This protein binds this small molecule.
Small molecule (SMILES): Nc1nc2c(ncn2C[C@@H](CO)OCP(=O)(O)O)c(=O)[nH]1

Binding-site contacts:
Ligand atom C2 contacts residue VAL187 of chain 1.B at 3.3 Å (hydrophobic).
Ligand atom PAU contacts residue ASP137 of chain 1.B at 3.9 Å.
Ligand atom C6 contacts residue ILE135 of chain 1.B at 4.0 Å (hydrophobic).
Ligand atom O6 contacts residue ILE135 of chain 1.B at 3.8 Å.
Ligand atom OAF contacts residue THR141 of chain 1.B at 2.5 Å (h-bond).
Ligand atom N7 contacts residue ASP137 of chain 1.B at 3.5 Å (salt-bridge).
Ligand atom N1 contacts residue PHE186 of chain 1.B at 3.6 Å.
Ligand atom N1 contacts residue VAL187 of chain 1.B at 2.6 Å (h-bond).
Ligand atom OAC contacts residue ILE136 of chain 1.B at 3.7 Å.
Ligand atom OAE contacts residue ASP137 of chain 1.B at 3.4 Å.
Ligand atom CAI contacts residue ILE135 of chain 1.B at 3.5 Å (hydrophobic).
Ligand atom C6 contacts residue VAL187 of chain 1.B at 3.7 Å (hydrophobic).
Ligand atom N3 contacts residue PHE186 of chain 1.B at 3.9 Å.
Ligand atom C5 contacts residue PHE186 of chain 1.B at 3.9 Å (hydrophobic).
Ligand atom PAU contacts residue THR141 of chain 1.B at 3.7 Å.
Ligand atom OAC contacts residue THR138 of chain 1.B at 3.4 Å (h-bond).
Ligand atom C6 contacts residue PHE186 of chain 1.B at 3.8 Å (hydrophobic).
Ligand atom OAC contacts residue ASP137 of chain 1.B at 3.0 Å (salt-bridge).
Ligand atom C6 contacts residue LYS165 of chain 1.B at 3.8 Å.
Ligand atom O6 contacts residue PHE186 of chain 1.B at 3.5 Å.
Ligand atom C5 contacts residue LYS165 of chain 1.B at 3.8 Å.
Ligand atom O6 contacts residue LYS185 of chain 1.B at 3.7 Å.
Ligand atom N2 contacts residue VAL187 of chain 1.B at 3.1 Å (h-bond).
Ligand atom O6 contacts residue LYS165 of chain 1.B at 3.0 Å (salt-bridge).
Ligand atom OAC contacts residue LYS140 of chain 1.B at 3.9 Å.
Ligand atom N2 contacts residue ASP193 of chain 1.B at 3.5 Å (salt-bridge).
Ligand atom OAE contacts residue THR138 of chain 1.B at 2.9 Å (h-bond).
Ligand atom PAU contacts residue GLY139 of chain 1.B at 3.7 Å.
Ligand atom C2 contacts residue PHE186 of chain 1.B at 3.5 Å (hydrophobic).
Ligand atom O6 contacts residue VAL187 of chain 1.B at 3.0 Å (h-bond).
Ligand atom N2 contacts residue LEU192 of chain 1.B at 3.5 Å.
Ligand atom N7 contacts residue LYS165 of chain 1.B at 3.2 Å (salt-bridge).
Ligand atom OAF contacts residue LYS140 of chain 1.B at 3.7 Å.
Ligand atom OAC contacts residue GLY139 of chain 1.B at 2.8 Å (h-bond).
Ligand atom N2 contacts residue PHE186 of chain 1.B at 3.8 Å.
Ligand atom PAU contacts residue THR138 of chain 1.B at 3.5 Å.
Ligand atom C8 contacts residue ASP137 of chain 1.B at 3.6 Å.
Ligand atom OAE contacts residue GLY139 of chain 1.B at 4.0 Å.
Ligand atom CAI contacts residue THR141 of chain 1.B at 3.6 Å.
Ligand atom OAF contacts residue THR138 of chain 1.B at 3.6 Å (h-bond).

Sequence of chain 1.B:
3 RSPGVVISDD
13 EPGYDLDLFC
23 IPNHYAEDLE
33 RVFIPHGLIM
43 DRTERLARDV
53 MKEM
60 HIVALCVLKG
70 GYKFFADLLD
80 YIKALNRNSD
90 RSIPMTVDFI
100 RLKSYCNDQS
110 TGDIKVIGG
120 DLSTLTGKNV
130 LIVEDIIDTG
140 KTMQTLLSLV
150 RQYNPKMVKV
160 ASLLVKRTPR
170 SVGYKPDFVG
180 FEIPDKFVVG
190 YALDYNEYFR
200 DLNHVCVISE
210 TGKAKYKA